Binding-site contacts:
Ligand atom C1 contacts residue VAL47 of chain 1.A at 4.1 Å (hydrophobic).
Ligand atom O3P contacts residue ARG49 of chain 1.A at 3.1 Å (salt-bridge).
Ligand atom O2 contacts residue VAL47 of chain 1.A at 4.2 Å.
Ligand atom O1 contacts residue VAL47 of chain 1.A at 3.4 Å (h-bond).
Ligand atom O3P contacts residue LYS117 of chain 1.A at 3.1 Å (salt-bridge).
Ligand atom P contacts residue ARG49 of chain 1.A at 3.8 Å.
Ligand atom C1M contacts residue ALA115 of chain 1.A at 4.2 Å (hydrophobic).
Ligand atom O1 contacts residue LYS45 of chain 1.A at 4.2 Å.
Ligand atom O2P contacts residue ARG49 of chain 1.A at 4.2 Å.
Ligand atom O1P contacts residue LYS76 of chain 1.A at 3.5 Å (salt-bridge).
Ligand atom O2P contacts residue HIS20 of chain 1.A at 3.8 Å.
Ligand atom O2P contacts residue LYS117 of chain 1.A at 4.4 Å.
Ligand atom O1P contacts residue ARG49 of chain 1.A at 3.0 Å (salt-bridge).

A small-molecule ligand and the protein it binds are described below.
Small molecule (SMILES): CC(=O)OP(=O)(O)O

Sequence of chain 1.A:
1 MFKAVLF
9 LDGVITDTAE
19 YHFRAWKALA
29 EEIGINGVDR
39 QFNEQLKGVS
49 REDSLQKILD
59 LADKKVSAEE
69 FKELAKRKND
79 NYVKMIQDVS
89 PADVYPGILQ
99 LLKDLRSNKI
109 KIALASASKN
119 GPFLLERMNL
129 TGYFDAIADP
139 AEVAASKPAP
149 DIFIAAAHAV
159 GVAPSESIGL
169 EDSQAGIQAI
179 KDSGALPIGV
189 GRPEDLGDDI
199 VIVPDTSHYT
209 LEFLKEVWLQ